A protein and the small-molecule ligand that binds it are described below.
Small molecule (SMILES): O=C(Oc1c(Br)cc(Br)cc1CNC(=O)c1ccccc1[N+](=O)[O-])c1ccc(Br)cc1

Binding-site contacts:
Ligand atom C26 contacts residue TYR47 of chain 1.D at 3.5 Å (hydrophobic).
Ligand atom C6 contacts residue TYR64 of chain 1.D at 3.7 Å (hydrophobic).
Ligand atom O18 contacts residue LEU110 of chain 1.D at 3.3 Å.
Ligand atom BR2 contacts residue TYR56 of chain 1.D at 3.7 Å.
Ligand atom C12 contacts residue TYR93 of chain 1.D at 3.7 Å (hydrophobic).
Ligand atom C12 contacts residue TRP88 of chain 1.D at 3.3 Å (hydrophobic).
Ligand atom C27 contacts residue VAL76 of chain 1.D at 3.7 Å (hydrophobic).
Ligand atom C5 contacts residue TYR64 of chain 1.D at 3.5 Å (hydrophobic).
Ligand atom C2 contacts residue TYR64 of chain 1.D at 3.4 Å (hydrophobic).
Ligand atom O17 contacts residue TYR56 of chain 1.D at 2.7 Å (h-bond).
Ligand atom O17 contacts residue SER129 of chain 1.D at 3.3 Å (h-bond).
Ligand atom C4 contacts residue LEU36 of chain 1.D at 3.6 Å (hydrophobic).
Ligand atom C30 contacts residue ALA127 of chain 1.D at 3.5 Å (hydrophobic).
Ligand atom C11 contacts residue THR75 of chain 1.D at 3.6 Å.
Ligand atom C7 contacts residue ASP73 of chain 1.D at 3.5 Å.
Ligand atom C27 contacts residue TYR47 of chain 1.D at 3.3 Å (hydrophobic).
Ligand atom BR1 contacts residue LEU125 of chain 1.D at 3.6 Å.
Ligand atom C11 contacts residue TRP88 of chain 1.D at 3.5 Å (hydrophobic).
Ligand atom O18 contacts residue TRP60 of chain 1.D at 3.2 Å (h-bond).
Ligand atom C1 contacts residue TYR64 of chain 1.D at 3.6 Å (hydrophobic).
Ligand atom C10 contacts residue TRP88 of chain 1.D at 3.7 Å (hydrophobic).
Ligand atom O18 contacts residue TYR56 of chain 1.D at 3.7 Å.
Ligand atom BR2 contacts residue TRP60 of chain 1.D at 3.4 Å.
Ligand atom C14 contacts residue PHE101 of chain 1.D at 3.7 Å (hydrophobic).
Ligand atom C29 contacts residue GLY126 of chain 1.D at 3.6 Å.
Ligand atom C3 contacts residue TYR64 of chain 1.D at 3.4 Å (hydrophobic).
Ligand atom O19 contacts residue TRP60 of chain 1.D at 3.0 Å (h-bond).
Ligand atom C2 contacts residue LEU36 of chain 1.D at 3.7 Å (hydrophobic).
Ligand atom BR2 contacts residue TYR64 of chain 1.D at 3.6 Å.
Ligand atom C4 contacts residue TYR64 of chain 1.D at 3.5 Å (hydrophobic).
Ligand atom C13 contacts residue TRP88 of chain 1.D at 3.6 Å (hydrophobic).
Ligand atom C13 contacts residue TYR93 of chain 1.D at 3.2 Å (hydrophobic).
Ligand atom C15 contacts residue PHE101 of chain 1.D at 3.7 Å (hydrophobic).
Ligand atom O19 contacts residue TYR56 of chain 1.D at 3.4 Å.
Ligand atom C13 contacts residue PHE101 of chain 1.D at 3.6 Å (hydrophobic).
Ligand atom N8 contacts residue ASP73 of chain 1.D at 2.8 Å (salt-bridge).
Ligand atom C3 contacts residue LEU36 of chain 1.D at 3.6 Å (hydrophobic).
Ligand atom N16 contacts residue TYR56 of chain 1.D at 3.7 Å.
Ligand atom O20 contacts residue TYR64 of chain 1.D at 3.2 Å (h-bond).
Ligand atom N16 contacts residue TRP60 of chain 1.D at 3.5 Å (h-bond).

Sequence of chain 1.D:
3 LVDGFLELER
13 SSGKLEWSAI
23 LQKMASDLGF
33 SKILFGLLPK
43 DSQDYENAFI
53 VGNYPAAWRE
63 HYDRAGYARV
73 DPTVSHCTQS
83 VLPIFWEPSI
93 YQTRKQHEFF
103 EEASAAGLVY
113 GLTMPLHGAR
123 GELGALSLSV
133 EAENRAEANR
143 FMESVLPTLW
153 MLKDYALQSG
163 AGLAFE